This small molecule binds to this protein.
Small molecule (SMILES): NCCCCN(CCCN)CCCN

Binding-site contacts:
Ligand atom C11 contacts residue MTA1 of chain 1.F at 3.4 Å.
Ligand atom N10 contacts residue GLY281 of chain 1.A at 3.0 Å (h-bond).
Ligand atom C13 contacts residue ASP187 of chain 1.A at 3.2 Å.
Ligand atom C8 contacts residue PRO253 of chain 1.A at 3.3 Å (hydrophobic).
Ligand atom C2 contacts residue GLN155 of chain 1.A at 3.4 Å.
Ligand atom C8 contacts residue ASP252 of chain 1.A at 3.5 Å.
Ligand atom C2 contacts residue TRP319 of chain 1.A at 3.6 Å (hydrophobic).
Ligand atom N14 contacts residue ASP188 of chain 1.A at 2.8 Å (salt-bridge).
Ligand atom C9 contacts residue PRO253 of chain 1.A at 3.5 Å (hydrophobic).
Ligand atom N10 contacts residue PRO253 of chain 1.A at 2.9 Å (h-bond).
Ligand atom N1 contacts residue ASP154 of chain 1.A at 2.7 Å (salt-bridge).
Ligand atom C12 contacts residue TYR316 of chain 1.A at 3.6 Å (hydrophobic).
Ligand atom C12 contacts residue ASP252 of chain 1.A at 3.6 Å.
Ligand atom N14 contacts residue ASP187 of chain 1.A at 2.8 Å (salt-bridge).
Ligand atom C13 contacts residue MTA1 of chain 1.F at 3.4 Å.
Ligand atom N14 contacts residue TYR316 of chain 1.A at 3.9 Å.
Ligand atom C12 contacts residue GLY156 of chain 1.A at 3.2 Å.
Ligand atom C2 contacts residue TYR321 of chain 1.A at 3.2 Å (hydrophobic).
Ligand atom C4 contacts residue GLU286 of chain 1.A at 3.8 Å.
Ligand atom C13 contacts residue GLY156 of chain 1.A at 3.4 Å.
Ligand atom C3 contacts residue THR373 of chain 1.A at 3.4 Å.
Ligand atom N10 contacts residue GLU255 of chain 1.A at 2.8 Å (salt-bridge).
Ligand atom C2 contacts residue THR373 of chain 1.A at 3.7 Å.
Ligand atom C4 contacts residue TYR342 of chain 1.A at 3.4 Å (hydrophobic).
Ligand atom C9 contacts residue ASP252 of chain 1.A at 3.1 Å.
Ligand atom C3 contacts residue TYR342 of chain 1.A at 3.9 Å (hydrophobic).
Ligand atom C9 contacts residue GLU255 of chain 1.A at 3.3 Å.
Ligand atom C9 contacts residue THR283 of chain 1.A at 3.7 Å.
Ligand atom C13 contacts residue ASP252 of chain 1.A at 3.5 Å.
Ligand atom C9 contacts residue TYR316 of chain 1.A at 3.9 Å (hydrophobic).
Ligand atom N1 contacts residue TYR321 of chain 1.A at 3.0 Å (h-bond).
Ligand atom C4 contacts residue THR373 of chain 1.A at 3.4 Å.
Ligand atom N10 contacts residue ASP252 of chain 1.A at 2.8 Å (salt-bridge).
Ligand atom C11 contacts residue ASP154 of chain 1.A at 3.6 Å.
Ligand atom C7 contacts residue TYR342 of chain 1.A at 3.4 Å (hydrophobic).
Ligand atom C3 contacts residue TRP319 of chain 1.A at 3.5 Å (hydrophobic).
Ligand atom N1 contacts residue THR373 of chain 1.A at 2.9 Å (h-bond).
Ligand atom C5 contacts residue ASP154 of chain 1.A at 3.8 Å.
Ligand atom N14 contacts residue GLY156 of chain 1.A at 3.0 Å (h-bond).
Ligand atom N14 contacts residue ASP252 of chain 1.A at 3.2 Å (salt-bridge).

Sequence of chain 1.A:
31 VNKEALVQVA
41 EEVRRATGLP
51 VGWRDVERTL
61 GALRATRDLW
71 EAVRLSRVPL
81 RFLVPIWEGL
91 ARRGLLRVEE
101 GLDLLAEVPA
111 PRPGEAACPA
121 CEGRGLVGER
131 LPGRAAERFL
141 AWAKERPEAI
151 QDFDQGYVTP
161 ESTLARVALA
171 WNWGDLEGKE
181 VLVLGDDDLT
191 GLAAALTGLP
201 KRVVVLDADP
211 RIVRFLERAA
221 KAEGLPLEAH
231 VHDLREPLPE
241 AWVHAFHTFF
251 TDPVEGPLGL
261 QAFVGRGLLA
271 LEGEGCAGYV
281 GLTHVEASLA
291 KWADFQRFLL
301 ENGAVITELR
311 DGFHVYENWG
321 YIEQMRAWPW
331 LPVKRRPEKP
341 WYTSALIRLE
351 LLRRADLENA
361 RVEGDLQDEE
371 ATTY